This protein binds this small molecule.
Small molecule (SMILES): CC(=O)N[C@H]1[C@H](O[C@H]2[C@H](O)[C@@H](NC(C)=O)CO[C@@H]2CO)O[C@H](CO)[C@@H](O[C@@H]2O[C@H](CO[C@H]3O[C@H](CO)[C@@H](O)[C@H](O)[C@@H]3O)[C@@H](O)[C@H](O[C@H]3O[C@H](CO)[C@@H](O)[C@H](O)[C@@H]3O[C@H]3O[C@H](CO)[C@@H](O)[C@H](O)[C@@H]3O[C@H]3O[C@H](CO)[C@@H](O)[C@H](O)[C@@H]3O)[C@@H]2O)[C@@H]1O

Sequence of chain 4.A:
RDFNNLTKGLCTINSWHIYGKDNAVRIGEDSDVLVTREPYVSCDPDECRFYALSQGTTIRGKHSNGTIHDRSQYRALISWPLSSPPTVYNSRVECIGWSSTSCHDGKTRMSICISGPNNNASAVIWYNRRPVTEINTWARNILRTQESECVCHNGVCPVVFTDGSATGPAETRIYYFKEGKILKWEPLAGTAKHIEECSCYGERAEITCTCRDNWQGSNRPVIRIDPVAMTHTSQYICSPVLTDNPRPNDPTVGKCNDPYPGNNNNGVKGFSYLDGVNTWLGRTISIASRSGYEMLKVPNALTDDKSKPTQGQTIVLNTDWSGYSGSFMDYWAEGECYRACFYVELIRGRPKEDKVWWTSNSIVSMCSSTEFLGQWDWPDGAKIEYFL

Sequence of chain 2.A:
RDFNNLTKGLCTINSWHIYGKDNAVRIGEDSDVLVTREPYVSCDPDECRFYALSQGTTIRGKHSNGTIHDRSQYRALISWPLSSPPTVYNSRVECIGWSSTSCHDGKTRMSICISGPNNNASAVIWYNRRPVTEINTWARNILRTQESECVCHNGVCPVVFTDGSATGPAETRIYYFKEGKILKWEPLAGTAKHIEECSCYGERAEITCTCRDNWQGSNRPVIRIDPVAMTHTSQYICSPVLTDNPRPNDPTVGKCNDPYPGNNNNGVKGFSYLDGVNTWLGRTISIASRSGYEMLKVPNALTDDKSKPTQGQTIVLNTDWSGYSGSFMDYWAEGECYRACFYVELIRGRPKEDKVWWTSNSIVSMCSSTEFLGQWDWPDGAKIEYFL

Binding-site contacts:
Ligand atom O5 contacts residue GLN375 of chain 4.A at 3.4 Å (h-bond).
Ligand atom O3 contacts residue ARG283 of chain 4.A at 3.0 Å (salt-bridge).
Ligand atom C4 contacts residue ILE287 of chain 4.A at 3.7 Å (hydrophobic).
Ligand atom O5 contacts residue ASN120 of chain 2.A at 2.4 Å (h-bond).
Ligand atom O3 contacts residue GLU294 of chain 4.A at 2.7 Å (salt-bridge).
Ligand atom C6 contacts residue PRO309 of chain 4.A at 3.7 Å (hydrophobic).
Ligand atom O3 contacts residue ASN249 of chain 4.A at 2.6 Å (h-bond).
Ligand atom O6 contacts residue LYS308 of chain 4.A at 2.9 Å (salt-bridge).
Ligand atom O6 contacts residue ILE285 of chain 4.A at 2.9 Å (h-bond).
Ligand atom O3 contacts residue LEU296 of chain 4.A at 3.5 Å.
Ligand atom O4 contacts residue ARG247 of chain 4.A at 3.4 Å (salt-bridge).
Ligand atom O2 contacts residue ASN249 of chain 4.A at 3.3 Å (h-bond).
Ligand atom C6 contacts residue ILE285 of chain 4.A at 3.5 Å (hydrophobic).
Ligand atom O4 contacts residue GLY312 of chain 4.A at 3.6 Å.
Ligand atom O5 contacts residue GLY312 of chain 4.A at 3.7 Å.
Ligand atom C8 contacts residue ARG140 of chain 2.A at 3.2 Å.
Ligand atom O2 contacts residue LEU296 of chain 4.A at 3.5 Å.
Ligand atom O3 contacts residue ASP250 of chain 4.A at 2.9 Å (salt-bridge).
Ligand atom O4 contacts residue ILE287 of chain 4.A at 3.2 Å.
Ligand atom O5 contacts residue ASP250 of chain 4.A at 3.5 Å (salt-bridge).
Ligand atom C6 contacts residue LEU373 of chain 4.A at 3.3 Å (hydrophobic).
Ligand atom C4 contacts residue GLU294 of chain 4.A at 3.7 Å.
Ligand atom O5 contacts residue GLY374 of chain 4.A at 3.2 Å.
Ligand atom C3 contacts residue GLU294 of chain 4.A at 3.4 Å.
Ligand atom C1 contacts residue ASN120 of chain 2.A at 1.5 Å.
Ligand atom O6 contacts residue GLN375 of chain 4.A at 3.3 Å.
Ligand atom O3 contacts residue GLY312 of chain 4.A at 3.0 Å (h-bond).
Ligand atom O3 contacts residue GLN311 of chain 4.A at 3.2 Å.
Ligand atom C3 contacts residue GLY312 of chain 4.A at 3.1 Å.
Ligand atom N2 contacts residue ARG140 of chain 2.A at 3.5 Å (salt-bridge).
Ligand atom O6 contacts residue THR310 of chain 4.A at 3.6 Å (h-bond).
Ligand atom C6 contacts residue ASP250 of chain 4.A at 3.5 Å.
Ligand atom C7 contacts residue ASN120 of chain 2.A at 3.6 Å.
Ligand atom C2 contacts residue ASN120 of chain 2.A at 2.4 Å.
Ligand atom O4 contacts residue GLU294 of chain 4.A at 3.0 Å (salt-bridge).
Ligand atom N2 contacts residue ASN120 of chain 2.A at 2.9 Å (h-bond).
Ligand atom C5 contacts residue ASN120 of chain 2.A at 3.7 Å.
Ligand atom O6 contacts residue ASP250 of chain 4.A at 2.6 Å (salt-bridge).
Ligand atom C8 contacts residue ASN119 of chain 2.A at 3.5 Å.
Ligand atom O2 contacts residue GLY312 of chain 4.A at 3.2 Å.